Binding-site contacts:
Ligand atom C23 contacts residue TYR168 of chain 2.A at 3.5 Å (hydrophobic).
Ligand atom C28 contacts residue ILE131 of chain 2.A at 4.1 Å (hydrophobic).
Ligand atom C22 contacts residue LEU52 of chain 2.A at 4.0 Å (hydrophobic).
Ligand atom C24 contacts residue LEU52 of chain 2.A at 4.1 Å (hydrophobic).
Ligand atom C26 contacts residue TYR168 of chain 2.A at 4.1 Å (hydrophobic).
Ligand atom C21 contacts residue PHE49 of chain 2.A at 3.8 Å (hydrophobic).
Ligand atom C25 contacts residue VAL53 of chain 2.A at 4.3 Å (hydrophobic).
Ligand atom C31 contacts residue LEU52 of chain 2.A at 4.1 Å (hydrophobic).
Ligand atom C22 contacts residue PHE49 of chain 2.A at 4.5 Å (hydrophobic).
Ligand atom C25 contacts residue TYR168 of chain 2.A at 3.5 Å (hydrophobic).
Ligand atom C27 contacts residue VAL138 of chain 2.A at 4.5 Å (hydrophobic).
Ligand atom C29 contacts residue ALA56 of chain 2.A at 4.0 Å (hydrophobic).
Ligand atom C31 contacts residue ALA56 of chain 2.A at 4.3 Å (hydrophobic).
Ligand atom C28 contacts residue ILE134 of chain 2.A at 3.7 Å (hydrophobic).
Ligand atom C26 contacts residue GLY135 of chain 2.A at 4.2 Å.
Ligand atom C22 contacts residue LEU142 of chain 2.A at 3.6 Å (hydrophobic).
Ligand atom C23 contacts residue LEU52 of chain 2.A at 4.4 Å (hydrophobic).
Ligand atom C29 contacts residue ILE134 of chain 2.A at 4.4 Å (hydrophobic).
Ligand atom C22 contacts residue GLU139 of chain 2.A at 4.1 Å.
Ligand atom C33 contacts residue ALA55 of chain 2.A at 4.2 Å (hydrophobic).
Ligand atom C32 contacts residue SER59 of chain 2.A at 4.3 Å.
Ligand atom C30 contacts residue LEU52 of chain 2.A at 4.3 Å (hydrophobic).
Ligand atom C28 contacts residue VAL138 of chain 2.A at 4.1 Å (hydrophobic).
Ligand atom C26 contacts residue ILE131 of chain 2.A at 4.1 Å (hydrophobic).
Ligand atom C21 contacts residue TRP48 of chain 2.A at 4.3 Å (hydrophobic).
Ligand atom C33 contacts residue SER59 of chain 2.A at 3.4 Å.
Ligand atom C24 contacts residue TYR168 of chain 2.A at 3.8 Å (hydrophobic).
Ligand atom C22 contacts residue VAL138 of chain 2.A at 4.0 Å (hydrophobic).
Ligand atom C24 contacts residue VAL138 of chain 2.A at 4.0 Å (hydrophobic).
Ligand atom C21 contacts residue GLU139 of chain 2.A at 4.0 Å.
Ligand atom C21 contacts residue PHE148 of chain 2.A at 4.2 Å (hydrophobic).
Ligand atom C32 contacts residue ALA56 of chain 2.A at 4.4 Å (hydrophobic).
Ligand atom C27 contacts residue ALA56 of chain 2.A at 4.5 Å (hydrophobic).
Ligand atom C23 contacts residue PHE49 of chain 2.A at 4.1 Å (hydrophobic).
Ligand atom C21 contacts residue LEU142 of chain 2.A at 3.8 Å (hydrophobic).
Ligand atom C23 contacts residue GLU139 of chain 2.A at 4.3 Å.
Ligand atom C31 contacts residue ALA55 of chain 2.A at 4.4 Å (hydrophobic).

Sequence of chain 2.A:
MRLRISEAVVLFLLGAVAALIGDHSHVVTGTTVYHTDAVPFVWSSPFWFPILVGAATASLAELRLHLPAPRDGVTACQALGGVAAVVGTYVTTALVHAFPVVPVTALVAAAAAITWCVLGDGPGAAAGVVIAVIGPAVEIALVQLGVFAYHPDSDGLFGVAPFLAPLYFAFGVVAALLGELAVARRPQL

A small-molecule ligand and the protein it binds are described below.
Small molecule (SMILES): CCCCCCCCCCCCC(=O)O